Sequence of chain 3.A:
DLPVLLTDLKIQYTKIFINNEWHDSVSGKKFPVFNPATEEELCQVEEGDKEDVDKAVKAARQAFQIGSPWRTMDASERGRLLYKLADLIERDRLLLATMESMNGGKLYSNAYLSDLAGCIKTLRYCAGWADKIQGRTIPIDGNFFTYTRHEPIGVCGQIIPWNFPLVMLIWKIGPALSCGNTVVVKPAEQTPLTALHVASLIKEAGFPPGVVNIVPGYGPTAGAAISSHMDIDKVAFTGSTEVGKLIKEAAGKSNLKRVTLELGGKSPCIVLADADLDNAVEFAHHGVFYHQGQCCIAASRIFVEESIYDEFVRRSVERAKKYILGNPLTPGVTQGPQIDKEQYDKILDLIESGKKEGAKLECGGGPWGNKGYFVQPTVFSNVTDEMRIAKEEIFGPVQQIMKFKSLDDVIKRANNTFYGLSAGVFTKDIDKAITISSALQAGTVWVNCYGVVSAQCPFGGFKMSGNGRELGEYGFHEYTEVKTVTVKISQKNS

This small molecule binds to this protein.
Small molecule (SMILES): CCCn1c(NCc2cccc(OC)c2O)nc2ccccc21

Binding-site contacts:
Ligand atom C1 contacts residue MET175 of chain 3.A at 4.1 Å (hydrophobic).
Ligand atom C19 contacts residue GLY125 of chain 3.A at 3.7 Å.
Ligand atom C10 contacts residue PHE171 of chain 3.A at 4.1 Å (hydrophobic).
Ligand atom C14 contacts residue SER121 of chain 3.A at 3.5 Å.
Ligand atom C14 contacts residue ASP122 of chain 3.A at 4.1 Å.
Ligand atom C18 contacts residue GLY125 of chain 3.A at 3.8 Å.
Ligand atom C23 contacts residue VAL460 of chain 3.A at 3.9 Å (hydrophobic).
Ligand atom C12 contacts residue ILE304 of chain 3.A at 4.1 Å (hydrophobic).
Ligand atom C23 contacts residue SER461 of chain 3.A at 3.5 Å.
Ligand atom C17 contacts residue GLY125 of chain 3.A at 3.9 Å.
Ligand atom N9 contacts residue PHE171 of chain 3.A at 3.9 Å.
Ligand atom C19 contacts residue THR129 of chain 3.A at 4.1 Å.
Ligand atom C15 contacts residue GLY125 of chain 3.A at 3.8 Å.
Ligand atom O22 contacts residue THR129 of chain 3.A at 3.0 Å (h-bond).
Ligand atom C4 contacts residue ILE304 of chain 3.A at 4.1 Å (hydrophobic).
Ligand atom C23 contacts residue TRP178 of chain 3.A at 3.6 Å (hydrophobic).
Ligand atom O21 contacts residue TRP178 of chain 3.A at 3.5 Å (h-bond).
Ligand atom C3 contacts residue CYS303 of chain 3.A at 3.7 Å (hydrophobic).
Ligand atom C12 contacts residue GLY458 of chain 3.A at 3.7 Å.
Ligand atom C2 contacts residue CYS303 of chain 3.A at 4.1 Å (hydrophobic).
Ligand atom C16 contacts residue SER121 of chain 3.A at 4.0 Å.
Ligand atom O22 contacts residue GLY125 of chain 3.A at 4.1 Å.
Ligand atom C11 contacts residue GLY458 of chain 3.A at 3.6 Å.
Ligand atom C16 contacts residue GLY125 of chain 3.A at 3.9 Å.
Ligand atom C2 contacts residue PHE466 of chain 3.A at 4.2 Å (hydrophobic).
Ligand atom N13 contacts residue SER121 of chain 3.A at 3.5 Å (h-bond).
Ligand atom C23 contacts residue THR129 of chain 3.A at 3.3 Å.
Ligand atom C12 contacts residue TYR297 of chain 3.A at 4.0 Å (hydrophobic).
Ligand atom O21 contacts residue VAL174 of chain 3.A at 3.4 Å.
Ligand atom C20 contacts residue GLY125 of chain 3.A at 3.7 Å.
Ligand atom C15 contacts residue SER121 of chain 3.A at 4.0 Å.
Ligand atom C1 contacts residue TRP178 of chain 3.A at 3.7 Å (hydrophobic).
Ligand atom C17 contacts residue VAL460 of chain 3.A at 3.6 Å (hydrophobic).
Ligand atom N7 contacts residue VAL174 of chain 3.A at 3.8 Å.
Ligand atom O22 contacts residue TRP178 of chain 3.A at 3.1 Å (h-bond).
Ligand atom C18 contacts residue VAL460 of chain 3.A at 3.6 Å (hydrophobic).
Ligand atom C10 contacts residue TYR297 of chain 3.A at 3.8 Å (hydrophobic).
Ligand atom C23 contacts residue LEU478 of chain 3.A at 4.0 Å (hydrophobic).
Ligand atom C23 contacts residue ALA462 of chain 3.A at 3.2 Å (hydrophobic).
Ligand atom C8 contacts residue PHE171 of chain 3.A at 4.1 Å (hydrophobic).